Binding-site contacts:
Ligand atom C4 contacts residue ASN259 of chain 36.F at 4.2 Å.
Ligand atom C8 contacts residue LYS181 of chain 36.E at 4.1 Å.
Ligand atom C3 contacts residue ASN259 of chain 36.F at 3.8 Å.
Ligand atom O6 contacts residue LYS115 of chain 36.E at 4.4 Å.
Ligand atom C8 contacts residue ASN259 of chain 36.F at 4.4 Å.
Ligand atom C2 contacts residue ASN259 of chain 36.F at 2.4 Å.
Ligand atom O5 contacts residue ASN259 of chain 36.F at 2.4 Å (h-bond).
Ligand atom O7 contacts residue LYS181 of chain 36.E at 3.9 Å.
Ligand atom C7 contacts residue ASN259 of chain 36.F at 3.1 Å.
Ligand atom N2 contacts residue ASN259 of chain 36.F at 2.9 Å (h-bond).
Ligand atom O5 contacts residue THR116 of chain 36.E at 4.0 Å.
Ligand atom O7 contacts residue ASN259 of chain 36.F at 2.9 Å (h-bond).
Ligand atom O6 contacts residue THR116 of chain 36.E at 3.5 Å.
Ligand atom C5 contacts residue ASN259 of chain 36.F at 3.7 Å.
Ligand atom C1 contacts residue ASN259 of chain 36.F at 1.4 Å.

Sequence of chain 36.E:
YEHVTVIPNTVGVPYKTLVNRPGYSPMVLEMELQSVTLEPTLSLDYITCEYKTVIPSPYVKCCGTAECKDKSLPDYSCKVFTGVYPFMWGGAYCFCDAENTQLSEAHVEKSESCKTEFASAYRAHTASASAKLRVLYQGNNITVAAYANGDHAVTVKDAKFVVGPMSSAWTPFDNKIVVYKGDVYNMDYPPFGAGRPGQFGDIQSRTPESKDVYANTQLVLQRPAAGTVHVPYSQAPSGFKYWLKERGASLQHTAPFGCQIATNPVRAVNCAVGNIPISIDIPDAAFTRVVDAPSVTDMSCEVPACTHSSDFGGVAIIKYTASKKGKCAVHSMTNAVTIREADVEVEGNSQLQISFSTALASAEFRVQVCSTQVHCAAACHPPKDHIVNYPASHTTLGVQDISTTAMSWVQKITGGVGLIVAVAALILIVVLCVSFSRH

The small molecule below binds the protein below.
Small molecule (SMILES): CC(=O)N[C@@H]1[C@@H](O)[C@H](O)[C@@H](CO)O[C@H]1O

Sequence of chain 36.F:
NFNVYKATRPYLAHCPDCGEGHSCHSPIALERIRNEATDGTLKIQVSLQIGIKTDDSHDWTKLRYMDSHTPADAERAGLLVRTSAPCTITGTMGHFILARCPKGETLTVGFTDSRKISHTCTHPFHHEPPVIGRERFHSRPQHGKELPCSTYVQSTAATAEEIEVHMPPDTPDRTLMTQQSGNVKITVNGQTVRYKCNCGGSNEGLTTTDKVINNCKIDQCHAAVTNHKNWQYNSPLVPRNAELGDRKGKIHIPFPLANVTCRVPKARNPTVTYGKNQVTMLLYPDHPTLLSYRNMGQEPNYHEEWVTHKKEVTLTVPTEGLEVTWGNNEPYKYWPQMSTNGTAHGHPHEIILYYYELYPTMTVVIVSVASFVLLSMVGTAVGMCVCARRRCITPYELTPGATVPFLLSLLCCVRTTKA